Binding-site contacts:
Ligand atom O3' contacts residue CA1 of chain 1.G at 2.8 Å.
Ligand atom N1 contacts residue TYR164 of chain 1.A at 3.4 Å.
Ligand atom P contacts residue TYR164 of chain 1.A at 3.6 Å.
Ligand atom O2 contacts residue GLU146 of chain 1.B at 3.1 Å.
Ligand atom O2 contacts residue LEU53 of chain 1.B at 3.3 Å.
Ligand atom OP1 contacts residue LEU48 of chain 1.B at 3.4 Å (h-bond).
Ligand atom N3 contacts residue TYR164 of chain 1.A at 3.5 Å.
Ligand atom OP1 contacts residue ARG165 of chain 1.A at 2.3 Å (salt-bridge).
Ligand atom OP1 contacts residue TYR164 of chain 1.A at 2.3 Å (h-bond).
Ligand atom P contacts residue ARG165 of chain 1.A at 3.4 Å.
Ligand atom N3 contacts residue LEU53 of chain 1.B at 3.2 Å.
Ligand atom O4' contacts residue LEU53 of chain 1.B at 3.5 Å.
Ligand atom O3' contacts residue GLU49 of chain 1.B at 3.2 Å (salt-bridge).
Ligand atom C5' contacts residue ASN142 of chain 1.B at 3.5 Å.
Ligand atom C3' contacts residue TRP96 of chain 1.B at 3.7 Å (hydrophobic).
Ligand atom OP2 contacts residue ASN142 of chain 1.B at 3.5 Å (h-bond).
Ligand atom O4' contacts residue TYR164 of chain 1.A at 3.2 Å.
Ligand atom C5 contacts residue TRP96 of chain 1.B at 3.4 Å (hydrophobic).
Ligand atom C2 contacts residue LEU53 of chain 1.B at 3.7 Å (hydrophobic).
Ligand atom O2 contacts residue TYR164 of chain 1.A at 3.7 Å.
Ligand atom O5' contacts residue GLU49 of chain 1.B at 3.7 Å.
Ligand atom OP1 contacts residue GLU49 of chain 1.B at 3.7 Å.
Ligand atom O3' contacts residue MET50 of chain 1.B at 2.9 Å (h-bond).
Ligand atom O4' contacts residue SER143 of chain 1.B at 3.6 Å.
Ligand atom OP2 contacts residue HIS100 of chain 1.B at 2.8 Å (h-bond).
Ligand atom C6 contacts residue TYR164 of chain 1.A at 3.7 Å (hydrophobic).
Ligand atom O3' contacts residue HIS101 of chain 1.B at 3.3 Å.
Ligand atom C4 contacts residue LEU53 of chain 1.B at 3.5 Å (hydrophobic).
Ligand atom N4 contacts residue TRP96 of chain 1.B at 3.6 Å.
Ligand atom C5' contacts residue GLU49 of chain 1.B at 3.6 Å.
Ligand atom OP1 contacts residue ASP47 of chain 1.B at 3.4 Å (salt-bridge).
Ligand atom C2' contacts residue TRP96 of chain 1.B at 3.5 Å (hydrophobic).
Ligand atom O2' contacts residue MET50 of chain 1.B at 3.5 Å (h-bond).
Ligand atom C2 contacts residue TYR164 of chain 1.A at 3.4 Å (hydrophobic).
Ligand atom C4 contacts residue TRP96 of chain 1.B at 3.7 Å (hydrophobic).
Ligand atom C1' contacts residue LEU53 of chain 1.B at 3.6 Å (hydrophobic).
Ligand atom OP1 contacts residue CA1 of chain 1.G at 2.4 Å.
Ligand atom O2' contacts residue GLY52 of chain 1.B at 3.4 Å.
Ligand atom C6 contacts residue TRP96 of chain 1.B at 3.5 Å (hydrophobic).
Ligand atom P contacts residue CA1 of chain 1.G at 3.0 Å.

Sequence of chain 1.B:
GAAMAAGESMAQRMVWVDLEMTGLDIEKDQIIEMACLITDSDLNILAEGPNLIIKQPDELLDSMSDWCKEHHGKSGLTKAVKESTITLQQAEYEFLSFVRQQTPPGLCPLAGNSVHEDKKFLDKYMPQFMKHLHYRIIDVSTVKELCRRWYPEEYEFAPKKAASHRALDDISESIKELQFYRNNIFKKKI

Sequence of chain 1.A:
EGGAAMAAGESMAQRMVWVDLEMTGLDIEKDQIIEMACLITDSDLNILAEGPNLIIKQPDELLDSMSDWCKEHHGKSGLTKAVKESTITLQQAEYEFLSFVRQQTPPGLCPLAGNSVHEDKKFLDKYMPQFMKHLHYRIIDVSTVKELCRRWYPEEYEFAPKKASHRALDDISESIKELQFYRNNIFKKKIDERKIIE

This small molecule binds to this protein.
Small molecule (SMILES): Nc1ccn([C@@H]2O[C@H](CO[P](=O)(O)O[C@H]3[C@@H](O)[C@H](n4ccc(=O)[nH]c4=O)O[C@@H]3CO[P](=O)(O)O[C@H]3[C@@H](O)[C@H](N)O[C@@H]3COP(=O)=O)[C@@H](O)[C@H]2O)c(=O)n1